Binding-site contacts:
Ligand atom N15 contacts residue LEU217 of chain 1.B at 3.0 Å (h-bond).
Ligand atom C7 contacts residue LEU330 of chain 1.B at 3.8 Å (hydrophobic).
Ligand atom C13 contacts residue PHE328 of chain 1.B at 3.4 Å (hydrophobic).
Ligand atom C24 contacts residue TYR276 of chain 1.B at 3.9 Å (hydrophobic).
Ligand atom C16 contacts residue PHE219 of chain 1.B at 3.7 Å (hydrophobic).
Ligand atom F1 contacts residue ASN322 of chain 1.B at 3.3 Å.
Ligand atom C7 contacts residue ASN322 of chain 1.B at 3.8 Å.
Ligand atom N25 contacts residue ASN322 of chain 1.B at 3.0 Å (h-bond).
Ligand atom C2 contacts residue ASN322 of chain 1.B at 3.2 Å.
Ligand atom C13 contacts residue LEU330 of chain 1.B at 3.7 Å (hydrophobic).
Ligand atom F1 contacts residue PHE328 of chain 1.B at 3.7 Å.
Ligand atom F1 contacts residue ALA87 of chain 1.B at 3.4 Å.
Ligand atom N25 contacts residue PHE324 of chain 1.B at 3.8 Å.
Ligand atom C4 contacts residue ARG216 of chain 1.B at 3.8 Å.
Ligand atom C14 contacts residue LEU217 of chain 1.B at 3.7 Å (hydrophobic).
Ligand atom N23 contacts residue PHE324 of chain 1.B at 3.7 Å.
Ligand atom C19 contacts residue PHE219 of chain 1.B at 3.8 Å (hydrophobic).
Ligand atom N17 contacts residue SER218 of chain 1.B at 3.7 Å.
Ligand atom C8 contacts residue LEU330 of chain 1.B at 3.6 Å (hydrophobic).
Ligand atom C27 contacts residue PHE283 of chain 1.B at 3.8 Å (hydrophobic).
Ligand atom C7 contacts residue PHE328 of chain 1.B at 3.8 Å (hydrophobic).
Ligand atom N18 contacts residue PHE219 of chain 1.B at 3.8 Å.
Ligand atom C8 contacts residue ARG216 of chain 1.B at 3.5 Å.
Ligand atom C3 contacts residue ASN322 of chain 1.B at 3.4 Å.
Ligand atom C9 contacts residue ARG216 of chain 1.B at 3.6 Å.
Ligand atom N17 contacts residue PHE219 of chain 1.B at 3.0 Å (h-bond).
Ligand atom C22 contacts residue PHE324 of chain 1.B at 3.9 Å (hydrophobic).
Ligand atom C13 contacts residue ARG216 of chain 1.B at 3.7 Å.
Ligand atom C28 contacts residue PHE324 of chain 1.B at 3.6 Å (hydrophobic).
Ligand atom C5 contacts residue ARG216 of chain 1.B at 3.4 Å.
Ligand atom O20 contacts residue SER220 of chain 1.B at 2.9 Å (h-bond).
Ligand atom C6 contacts residue ARG216 of chain 1.B at 3.8 Å.
Ligand atom C24 contacts residue PHE324 of chain 1.B at 3.7 Å (hydrophobic).
Ligand atom C14 contacts residue ASN322 of chain 1.B at 3.6 Å.
Ligand atom C28 contacts residue PHE283 of chain 1.B at 3.6 Å (hydrophobic).
Ligand atom F1 contacts residue ILE325 of chain 1.B at 3.6 Å.
Ligand atom N15 contacts residue PHE219 of chain 1.B at 3.6 Å.
Ligand atom O20 contacts residue PHE219 of chain 1.B at 2.9 Å.
Ligand atom C21 contacts residue GLU223 of chain 1.B at 3.5 Å.
Ligand atom N18 contacts residue TYR276 of chain 1.B at 3.8 Å.

This small molecule binds to this protein.
Small molecule (SMILES): CCCc1cc(=O)n2nc(NCc3ccc(-c4ccccc4)cc3F)nc2[nH]1

Sequence of chain 1.B:
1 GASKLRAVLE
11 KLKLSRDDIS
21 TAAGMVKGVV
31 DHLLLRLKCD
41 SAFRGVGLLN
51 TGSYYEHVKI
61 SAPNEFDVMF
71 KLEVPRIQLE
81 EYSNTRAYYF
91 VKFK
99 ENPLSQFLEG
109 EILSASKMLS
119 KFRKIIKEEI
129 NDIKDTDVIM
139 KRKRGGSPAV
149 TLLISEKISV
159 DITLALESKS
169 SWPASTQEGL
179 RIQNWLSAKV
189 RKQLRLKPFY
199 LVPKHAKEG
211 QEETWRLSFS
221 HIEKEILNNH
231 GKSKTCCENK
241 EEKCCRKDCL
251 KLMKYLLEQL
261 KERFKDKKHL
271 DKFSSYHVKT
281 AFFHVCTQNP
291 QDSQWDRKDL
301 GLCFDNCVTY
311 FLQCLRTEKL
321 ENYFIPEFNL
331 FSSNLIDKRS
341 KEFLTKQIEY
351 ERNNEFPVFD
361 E